A small-molecule ligand and the protein it binds are described below.
Small molecule (SMILES): O=CNC1CCCCC1

Sequence of chain 1.A:
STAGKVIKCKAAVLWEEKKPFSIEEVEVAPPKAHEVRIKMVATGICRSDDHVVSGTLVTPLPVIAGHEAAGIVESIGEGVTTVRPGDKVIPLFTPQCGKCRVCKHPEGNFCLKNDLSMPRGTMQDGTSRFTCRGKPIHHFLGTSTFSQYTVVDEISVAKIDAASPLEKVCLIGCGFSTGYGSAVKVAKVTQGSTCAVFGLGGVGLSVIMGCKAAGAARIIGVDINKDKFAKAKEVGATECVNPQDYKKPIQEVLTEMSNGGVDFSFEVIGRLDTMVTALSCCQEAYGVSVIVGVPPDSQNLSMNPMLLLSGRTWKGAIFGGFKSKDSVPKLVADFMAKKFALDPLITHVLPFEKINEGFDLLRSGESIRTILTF

Binding-site contacts:
Ligand atom N8 contacts residue LEU144 of chain 1.B at 4.1 Å.
Ligand atom C3 contacts residue VAL297 of chain 1.B at 3.7 Å (hydrophobic).
Ligand atom C1 contacts residue NAI1 of chain 1.I at 4.1 Å.
Ligand atom C2 contacts residue NAI1 of chain 1.I at 3.4 Å.
Ligand atom C3 contacts residue LEU312 of chain 1.A at 3.8 Å (hydrophobic).
Ligand atom C4 contacts residue VAL297 of chain 1.B at 3.9 Å (hydrophobic).
Ligand atom N8 contacts residue PHE96 of chain 1.B at 3.2 Å.
Ligand atom N8 contacts residue SER51 of chain 1.B at 4.0 Å.
Ligand atom C5 contacts residue LEU60 of chain 1.B at 3.6 Å (hydrophobic).
Ligand atom C3 contacts residue NAI1 of chain 1.I at 3.8 Å.
Ligand atom C1 contacts residue PHE96 of chain 1.B at 4.2 Å (hydrophobic).
Ligand atom C7 contacts residue NAI1 of chain 1.I at 3.7 Å.
Ligand atom C7 contacts residue SER51 of chain 1.B at 3.6 Å.
Ligand atom C6 contacts residue LEU60 of chain 1.B at 4.2 Å (hydrophobic).
Ligand atom N8 contacts residue NAI1 of chain 1.I at 4.0 Å.
Ligand atom C6 contacts residue SER51 of chain 1.B at 4.0 Å.
Ligand atom O9 contacts residue CYS49 of chain 1.B at 3.6 Å.
Ligand atom O9 contacts residue SER51 of chain 1.B at 2.7 Å (h-bond).
Ligand atom C4 contacts residue ILE321 of chain 1.B at 4.4 Å (hydrophobic).
Ligand atom C2 contacts residue ILE321 of chain 1.B at 4.2 Å (hydrophobic).
Ligand atom C4 contacts residue LEU119 of chain 1.B at 3.7 Å (hydrophobic).
Ligand atom C4 contacts residue LEU312 of chain 1.A at 4.1 Å (hydrophobic).
Ligand atom O9 contacts residue HIS70 of chain 1.B at 3.1 Å (h-bond).
Ligand atom C3 contacts residue LEU119 of chain 1.B at 4.4 Å (hydrophobic).
Ligand atom C7 contacts residue ZN1 of chain 1.G at 2.9 Å.
Ligand atom C5 contacts residue LEU119 of chain 1.B at 4.0 Å (hydrophobic).
Ligand atom O9 contacts residue NAI1 of chain 1.I at 3.2 Å.
Ligand atom C6 contacts residue LEU144 of chain 1.B at 4.0 Å (hydrophobic).
Ligand atom C5 contacts residue SER51 of chain 1.B at 4.4 Å.
Ligand atom O9 contacts residue CYS177 of chain 1.B at 3.4 Å (h-bond).
Ligand atom N8 contacts residue HIS70 of chain 1.B at 4.4 Å.
Ligand atom C2 contacts residue PHE96 of chain 1.B at 3.9 Å (hydrophobic).
Ligand atom C7 contacts residue PHE96 of chain 1.B at 3.6 Å (hydrophobic).
Ligand atom C3 contacts residue ILE321 of chain 1.B at 3.7 Å (hydrophobic).
Ligand atom O9 contacts residue ZN1 of chain 1.G at 2.2 Å.
Ligand atom C7 contacts residue CYS177 of chain 1.B at 3.5 Å (hydrophobic).
Ligand atom C7 contacts residue HIS70 of chain 1.B at 3.2 Å.
Ligand atom C5 contacts residue VAL297 of chain 1.B at 3.8 Å (hydrophobic).
Ligand atom C1 contacts residue SER51 of chain 1.B at 3.6 Å.
Ligand atom N8 contacts residue ZN1 of chain 1.G at 4.2 Å.

Sequence of chain 1.B:
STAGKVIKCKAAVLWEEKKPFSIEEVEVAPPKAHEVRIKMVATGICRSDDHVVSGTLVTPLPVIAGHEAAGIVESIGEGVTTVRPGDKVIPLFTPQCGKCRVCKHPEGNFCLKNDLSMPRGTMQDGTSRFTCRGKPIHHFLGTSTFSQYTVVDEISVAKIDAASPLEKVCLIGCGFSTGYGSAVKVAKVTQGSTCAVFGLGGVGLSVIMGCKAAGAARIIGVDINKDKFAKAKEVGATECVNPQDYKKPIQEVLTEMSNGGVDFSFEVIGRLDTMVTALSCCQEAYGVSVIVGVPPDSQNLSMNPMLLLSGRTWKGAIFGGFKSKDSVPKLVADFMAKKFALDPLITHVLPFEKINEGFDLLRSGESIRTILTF